Binding-site contacts:
Ligand atom N2 contacts residue ASN6 of chain 1.A at 2.9 Å (h-bond).
Ligand atom N2 contacts residue PHE4 of chain 1.A at 2.8 Å (h-bond).
Ligand atom C2 contacts residue PHE4 of chain 1.A at 3.8 Å (hydrophobic).
Ligand atom C8 contacts residue ASP3 of chain 1.A at 3.6 Å.
Ligand atom C4 contacts residue ASN6 of chain 1.A at 4.2 Å.
Ligand atom C3 contacts residue ASP3 of chain 1.A at 4.0 Å.
Ligand atom O6 contacts residue ASP3 of chain 1.A at 2.5 Å (salt-bridge).
Ligand atom C5 contacts residue ASP3 of chain 1.A at 3.9 Å.
Ligand atom C7 contacts residue ASP3 of chain 1.A at 3.8 Å.
Ligand atom C3 contacts residue ASN6 of chain 1.A at 3.8 Å.
Ligand atom C6 contacts residue ASP3 of chain 1.A at 3.4 Å.
Ligand atom C5 contacts residue ASN6 of chain 1.A at 3.5 Å.
Ligand atom O4 contacts residue ASN155 of chain 1.A at 4.4 Å.
Ligand atom C1 contacts residue ASN155 of chain 1.A at 4.0 Å.
Ligand atom O5 contacts residue ASN155 of chain 1.A at 3.9 Å.
Ligand atom O7 contacts residue ASN6 of chain 1.A at 4.2 Å.
Ligand atom C4 contacts residue ASN155 of chain 1.A at 4.3 Å.
Ligand atom C1 contacts residue ASN6 of chain 1.A at 1.4 Å.
Ligand atom O5 contacts residue ASP3 of chain 1.A at 3.3 Å (salt-bridge).
Ligand atom O3 contacts residue ASP3 of chain 1.A at 3.2 Å (salt-bridge).
Ligand atom O5 contacts residue ASN6 of chain 1.A at 2.2 Å (h-bond).
Ligand atom C2 contacts residue ASN6 of chain 1.A at 2.5 Å.
Ligand atom O7 contacts residue ASP3 of chain 1.A at 4.5 Å.
Ligand atom C7 contacts residue ASN6 of chain 1.A at 3.8 Å.
Ligand atom C5 contacts residue ASN155 of chain 1.A at 3.3 Å.
Ligand atom N2 contacts residue ASP3 of chain 1.A at 3.7 Å.
Ligand atom C1 contacts residue PHE4 of chain 1.A at 3.8 Å (hydrophobic).
Ligand atom C6 contacts residue ASN155 of chain 1.A at 3.8 Å.
Ligand atom C8 contacts residue PHE4 of chain 1.A at 3.4 Å (hydrophobic).
Ligand atom C3 contacts residue PHE4 of chain 1.A at 4.3 Å (hydrophobic).
Ligand atom C7 contacts residue PHE4 of chain 1.A at 3.6 Å (hydrophobic).

Sequence of chain 1.A:
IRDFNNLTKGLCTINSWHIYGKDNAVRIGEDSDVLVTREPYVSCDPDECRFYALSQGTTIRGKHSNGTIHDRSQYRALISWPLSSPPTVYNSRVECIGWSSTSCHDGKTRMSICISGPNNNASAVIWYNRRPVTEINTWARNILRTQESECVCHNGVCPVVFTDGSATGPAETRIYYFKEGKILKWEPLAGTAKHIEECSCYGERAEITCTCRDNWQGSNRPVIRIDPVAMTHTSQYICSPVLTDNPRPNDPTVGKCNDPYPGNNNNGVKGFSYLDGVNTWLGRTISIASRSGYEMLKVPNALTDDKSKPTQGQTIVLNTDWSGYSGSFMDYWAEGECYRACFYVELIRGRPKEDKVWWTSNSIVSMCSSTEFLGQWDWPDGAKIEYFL

The small molecule below binds the protein below.
Small molecule (SMILES): CC(=O)N[C@H]1[C@H](O[C@H]2[C@H](O)[C@@H](NC(C)=O)CO[C@@H]2CO)O[C@H](CO)[C@@H](O)[C@@H]1O